A protein and the small-molecule ligand that binds it are described below.
Small molecule (SMILES): CC(=O)N[C@H]1[C@H](O[C@H]2[C@H](O)[C@@H](NC(C)=O)CO[C@@H]2CO)O[C@H](CO)[C@@H](O)[C@@H]1O

Sequence of chain 12.D:
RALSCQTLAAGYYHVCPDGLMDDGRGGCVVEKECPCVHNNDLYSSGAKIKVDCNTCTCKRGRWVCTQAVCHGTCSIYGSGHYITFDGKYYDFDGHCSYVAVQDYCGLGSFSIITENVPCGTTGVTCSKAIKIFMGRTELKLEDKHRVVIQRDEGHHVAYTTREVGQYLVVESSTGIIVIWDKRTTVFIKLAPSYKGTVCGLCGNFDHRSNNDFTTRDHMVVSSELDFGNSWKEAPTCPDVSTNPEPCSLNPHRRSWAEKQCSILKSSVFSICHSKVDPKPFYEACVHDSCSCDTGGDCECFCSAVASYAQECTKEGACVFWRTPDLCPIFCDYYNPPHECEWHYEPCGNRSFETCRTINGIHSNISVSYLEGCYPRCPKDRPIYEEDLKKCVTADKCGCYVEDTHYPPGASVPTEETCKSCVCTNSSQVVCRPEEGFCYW

Binding-site contacts:
Ligand atom O5 contacts residue ASN1134 of chain 12.D at 2.4 Å (h-bond).
Ligand atom N2 contacts residue ASN1134 of chain 12.D at 2.9 Å (h-bond).
Ligand atom C7 contacts residue HIS1132 of chain 12.D at 4.1 Å.
Ligand atom O6 contacts residue SER943 of chain 12.D at 4.1 Å.
Ligand atom O3 contacts residue SER943 of chain 12.D at 4.0 Å.
Ligand atom C1 contacts residue ASN1134 of chain 12.D at 1.4 Å.
Ligand atom C2 contacts residue SER943 of chain 12.D at 4.5 Å.
Ligand atom N2 contacts residue GLU941 of chain 12.D at 3.8 Å.
Ligand atom C7 contacts residue GLU941 of chain 12.D at 4.0 Å.
Ligand atom C4 contacts residue SER943 of chain 12.D at 4.1 Å.
Ligand atom C5 contacts residue ASN1134 of chain 12.D at 3.7 Å.
Ligand atom C7 contacts residue ASN1134 of chain 12.D at 4.1 Å.
Ligand atom C8 contacts residue SER1133 of chain 12.D at 4.5 Å.
Ligand atom C8 contacts residue HIS1132 of chain 12.D at 3.2 Å.
Ligand atom C4 contacts residue ASN1134 of chain 12.D at 4.2 Å.
Ligand atom N2 contacts residue HIS1132 of chain 12.D at 4.0 Å.
Ligand atom C5 contacts residue SER943 of chain 12.D at 4.5 Å.
Ligand atom C8 contacts residue GLU941 of chain 12.D at 4.0 Å.
Ligand atom O7 contacts residue SER943 of chain 12.D at 3.8 Å.
Ligand atom C3 contacts residue ASN1134 of chain 12.D at 3.8 Å.
Ligand atom C2 contacts residue ASN1134 of chain 12.D at 2.5 Å.